This protein binds this small molecule.
Small molecule (SMILES): CC(=O)N[C@@H]1[C@@H](O)[C@H](O)[C@@H](CO)O[C@H]1O

Sequence of chain 1.J:
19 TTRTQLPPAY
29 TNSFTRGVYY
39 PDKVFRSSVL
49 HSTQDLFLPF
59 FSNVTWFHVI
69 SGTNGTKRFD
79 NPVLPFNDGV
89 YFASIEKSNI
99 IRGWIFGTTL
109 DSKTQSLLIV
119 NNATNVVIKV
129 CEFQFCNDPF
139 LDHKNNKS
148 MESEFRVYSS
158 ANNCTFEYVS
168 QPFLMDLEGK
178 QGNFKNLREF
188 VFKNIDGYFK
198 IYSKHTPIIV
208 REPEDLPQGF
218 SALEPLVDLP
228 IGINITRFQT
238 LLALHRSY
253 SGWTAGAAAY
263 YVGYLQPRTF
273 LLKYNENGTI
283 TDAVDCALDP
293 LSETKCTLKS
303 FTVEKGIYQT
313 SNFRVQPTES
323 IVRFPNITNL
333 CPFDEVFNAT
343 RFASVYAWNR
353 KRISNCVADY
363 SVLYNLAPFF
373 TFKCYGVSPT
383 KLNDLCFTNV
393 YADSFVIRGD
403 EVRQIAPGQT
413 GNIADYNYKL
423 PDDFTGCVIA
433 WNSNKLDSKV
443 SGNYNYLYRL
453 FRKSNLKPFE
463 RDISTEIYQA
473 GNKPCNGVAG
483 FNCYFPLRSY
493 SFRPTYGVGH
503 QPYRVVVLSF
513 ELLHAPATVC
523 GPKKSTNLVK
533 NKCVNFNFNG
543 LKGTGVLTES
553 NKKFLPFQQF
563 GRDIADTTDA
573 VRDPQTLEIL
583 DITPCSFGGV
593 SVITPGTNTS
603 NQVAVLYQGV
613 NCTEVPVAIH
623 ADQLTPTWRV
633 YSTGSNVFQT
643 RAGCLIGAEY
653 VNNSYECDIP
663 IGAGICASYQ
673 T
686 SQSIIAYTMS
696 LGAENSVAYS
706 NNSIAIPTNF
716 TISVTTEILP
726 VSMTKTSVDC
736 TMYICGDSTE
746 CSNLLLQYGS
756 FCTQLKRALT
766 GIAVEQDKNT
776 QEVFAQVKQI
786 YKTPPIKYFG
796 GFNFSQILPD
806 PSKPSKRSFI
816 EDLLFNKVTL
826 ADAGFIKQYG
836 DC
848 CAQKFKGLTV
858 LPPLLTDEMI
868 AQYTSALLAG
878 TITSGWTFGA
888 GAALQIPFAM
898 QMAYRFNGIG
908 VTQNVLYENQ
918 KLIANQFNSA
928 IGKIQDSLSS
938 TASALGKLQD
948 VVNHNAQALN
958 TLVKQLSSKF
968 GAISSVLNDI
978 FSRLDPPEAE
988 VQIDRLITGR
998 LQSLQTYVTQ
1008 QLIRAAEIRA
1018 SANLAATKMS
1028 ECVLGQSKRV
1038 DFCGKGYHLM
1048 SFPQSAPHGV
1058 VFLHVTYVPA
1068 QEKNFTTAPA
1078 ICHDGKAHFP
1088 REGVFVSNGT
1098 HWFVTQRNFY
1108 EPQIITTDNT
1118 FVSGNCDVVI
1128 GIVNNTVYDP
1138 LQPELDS

Sequence of chain 1.K:
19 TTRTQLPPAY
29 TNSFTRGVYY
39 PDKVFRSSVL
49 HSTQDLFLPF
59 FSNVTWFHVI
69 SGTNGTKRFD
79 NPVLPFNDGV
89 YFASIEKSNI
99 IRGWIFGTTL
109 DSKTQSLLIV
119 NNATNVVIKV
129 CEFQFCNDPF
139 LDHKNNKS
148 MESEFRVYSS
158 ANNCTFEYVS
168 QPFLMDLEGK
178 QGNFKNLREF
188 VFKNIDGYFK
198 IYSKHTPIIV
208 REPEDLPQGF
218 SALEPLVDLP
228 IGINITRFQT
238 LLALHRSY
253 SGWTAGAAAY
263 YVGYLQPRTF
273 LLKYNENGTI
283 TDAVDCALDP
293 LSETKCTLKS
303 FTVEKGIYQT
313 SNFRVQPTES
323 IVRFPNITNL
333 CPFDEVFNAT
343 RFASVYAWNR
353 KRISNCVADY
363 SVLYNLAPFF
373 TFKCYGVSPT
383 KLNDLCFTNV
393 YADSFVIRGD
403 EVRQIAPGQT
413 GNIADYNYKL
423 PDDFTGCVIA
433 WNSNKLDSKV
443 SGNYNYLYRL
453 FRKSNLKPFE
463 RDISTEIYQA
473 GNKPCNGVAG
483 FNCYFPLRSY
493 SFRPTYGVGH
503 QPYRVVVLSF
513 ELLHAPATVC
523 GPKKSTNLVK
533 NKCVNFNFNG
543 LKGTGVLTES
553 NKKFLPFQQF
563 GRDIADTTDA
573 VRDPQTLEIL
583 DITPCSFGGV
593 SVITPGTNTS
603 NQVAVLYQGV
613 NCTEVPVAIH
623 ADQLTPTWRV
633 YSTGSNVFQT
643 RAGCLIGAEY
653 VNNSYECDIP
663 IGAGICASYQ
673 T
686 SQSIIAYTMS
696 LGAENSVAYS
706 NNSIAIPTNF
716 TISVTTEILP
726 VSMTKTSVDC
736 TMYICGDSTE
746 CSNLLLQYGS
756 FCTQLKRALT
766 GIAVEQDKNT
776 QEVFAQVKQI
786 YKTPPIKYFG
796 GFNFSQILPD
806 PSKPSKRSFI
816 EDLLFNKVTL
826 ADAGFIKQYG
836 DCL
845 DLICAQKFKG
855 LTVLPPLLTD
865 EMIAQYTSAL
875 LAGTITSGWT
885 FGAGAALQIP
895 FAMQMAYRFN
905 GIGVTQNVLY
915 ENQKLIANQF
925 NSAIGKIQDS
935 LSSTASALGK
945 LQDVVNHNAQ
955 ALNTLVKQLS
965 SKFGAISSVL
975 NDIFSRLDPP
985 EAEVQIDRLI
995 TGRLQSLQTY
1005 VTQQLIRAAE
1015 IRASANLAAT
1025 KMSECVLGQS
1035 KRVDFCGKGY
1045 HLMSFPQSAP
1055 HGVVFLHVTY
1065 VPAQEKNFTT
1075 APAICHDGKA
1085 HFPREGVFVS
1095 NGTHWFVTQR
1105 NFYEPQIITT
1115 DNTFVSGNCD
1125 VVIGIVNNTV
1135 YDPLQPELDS

Binding-site contacts:
Ligand atom C1 contacts residue ASN706 of chain 1.K at 1.4 Å.
Ligand atom C5 contacts residue ASN706 of chain 1.K at 3.7 Å.
Ligand atom C4 contacts residue TYR793 of chain 1.J at 4.3 Å (hydrophobic).
Ligand atom C4 contacts residue ASN706 of chain 1.K at 4.2 Å.
Ligand atom C3 contacts residue TYR793 of chain 1.J at 4.0 Å (hydrophobic).
Ligand atom C5 contacts residue TYR793 of chain 1.J at 3.5 Å (hydrophobic).
Ligand atom C7 contacts residue ASN706 of chain 1.K at 3.5 Å.
Ligand atom C2 contacts residue ASN706 of chain 1.K at 2.5 Å.
Ligand atom O7 contacts residue ASN706 of chain 1.K at 4.4 Å.
Ligand atom O5 contacts residue TYR793 of chain 1.J at 4.0 Å.
Ligand atom C6 contacts residue TYR793 of chain 1.J at 4.2 Å (hydrophobic).
Ligand atom C3 contacts residue ASN706 of chain 1.K at 3.8 Å.
Ligand atom C8 contacts residue ASN706 of chain 1.K at 3.8 Å.
Ligand atom O4 contacts residue TYR793 of chain 1.J at 4.5 Å.
Ligand atom C1 contacts residue TYR793 of chain 1.J at 3.9 Å (hydrophobic).
Ligand atom O5 contacts residue ASN706 of chain 1.K at 2.4 Å (h-bond).
Ligand atom C2 contacts residue TYR793 of chain 1.J at 4.5 Å (hydrophobic).
Ligand atom N2 contacts residue ASN706 of chain 1.K at 2.9 Å (h-bond).